Sequence of chain 1.G:
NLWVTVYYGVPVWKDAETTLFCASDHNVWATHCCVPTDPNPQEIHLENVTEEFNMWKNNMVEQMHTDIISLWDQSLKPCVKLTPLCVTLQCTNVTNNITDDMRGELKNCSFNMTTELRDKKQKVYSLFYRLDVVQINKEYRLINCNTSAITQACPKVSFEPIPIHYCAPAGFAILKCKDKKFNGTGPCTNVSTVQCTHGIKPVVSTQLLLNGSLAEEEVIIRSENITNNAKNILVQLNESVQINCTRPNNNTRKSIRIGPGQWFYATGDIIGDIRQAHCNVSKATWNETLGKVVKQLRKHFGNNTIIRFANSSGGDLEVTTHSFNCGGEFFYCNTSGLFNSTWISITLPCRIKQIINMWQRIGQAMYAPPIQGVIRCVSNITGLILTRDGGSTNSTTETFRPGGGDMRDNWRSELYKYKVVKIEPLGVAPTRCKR

The small molecule below binds the protein below.
Small molecule (SMILES): CC(=O)N[C@@H]1[C@@H](O)[C@H](O)[C@@H](CO)O[C@H]1O

Binding-site contacts:
Ligand atom C8 contacts residue ASN264 of chain 1.G at 4.0 Å.
Ligand atom C2 contacts residue ASN448 of chain 1.G at 2.5 Å.
Ligand atom O7 contacts residue ASN448 of chain 1.G at 3.5 Å (h-bond).
Ligand atom N2 contacts residue ASN448 of chain 1.G at 3.0 Å (h-bond).
Ligand atom C1 contacts residue SER293 of chain 1.G at 3.8 Å.
Ligand atom C7 contacts residue ASN448 of chain 1.G at 3.3 Å.
Ligand atom O5 contacts residue LEU267 of chain 1.G at 4.5 Å.
Ligand atom C6 contacts residue SER293 of chain 1.G at 4.0 Å.
Ligand atom C8 contacts residue ASN448 of chain 1.G at 3.7 Å.
Ligand atom C4 contacts residue ASN448 of chain 1.G at 4.3 Å.
Ligand atom O5 contacts residue ASN448 of chain 1.G at 2.4 Å (h-bond).
Ligand atom O6 contacts residue SER293 of chain 1.G at 3.2 Å (h-bond).
Ligand atom C3 contacts residue ASN448 of chain 1.G at 3.9 Å.
Ligand atom C1 contacts residue ASN448 of chain 1.G at 1.5 Å.
Ligand atom C5 contacts residue ASN448 of chain 1.G at 3.8 Å.
Ligand atom O5 contacts residue SER293 of chain 1.G at 3.1 Å (h-bond).
Ligand atom C8 contacts residue NAG1 of chain 1.T at 3.3 Å.
Ligand atom C5 contacts residue SER293 of chain 1.G at 4.1 Å.